The protein below binds the small molecule below.
Small molecule (SMILES): CC(=O)N[C@@H]1[C@@H](O)[C@H](O)[C@@H](CO)O[C@H]1O

Sequence of chain 1.D:
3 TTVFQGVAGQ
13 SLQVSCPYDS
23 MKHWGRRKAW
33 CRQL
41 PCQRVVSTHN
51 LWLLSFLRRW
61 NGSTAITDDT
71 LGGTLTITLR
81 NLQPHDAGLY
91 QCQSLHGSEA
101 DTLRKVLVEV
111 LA

Sequence of chain 1.A:
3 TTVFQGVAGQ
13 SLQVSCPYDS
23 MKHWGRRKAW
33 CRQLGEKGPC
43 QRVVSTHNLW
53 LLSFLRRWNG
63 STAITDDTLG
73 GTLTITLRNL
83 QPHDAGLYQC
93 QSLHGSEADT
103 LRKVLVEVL

Binding-site contacts:
Ligand atom N2 contacts residue VAL45 of chain 1.A at 4.5 Å.
Ligand atom N2 contacts residue ASN61 of chain 1.A at 2.8 Å (h-bond).
Ligand atom C5 contacts residue ASN61 of chain 1.A at 3.8 Å.
Ligand atom O7 contacts residue ARG44 of chain 1.A at 3.7 Å.
Ligand atom C2 contacts residue ASN61 of chain 1.A at 2.5 Å.
Ligand atom O4 contacts residue PRO19 of chain 1.D at 3.8 Å.
Ligand atom O7 contacts residue SER47 of chain 1.A at 3.7 Å.
Ligand atom C3 contacts residue ASN61 of chain 1.A at 3.8 Å.
Ligand atom C7 contacts residue VAL45 of chain 1.A at 4.4 Å (hydrophobic).
Ligand atom C1 contacts residue VAL45 of chain 1.A at 3.9 Å (hydrophobic).
Ligand atom C7 contacts residue ASN61 of chain 1.A at 3.6 Å.
Ligand atom C1 contacts residue ASN61 of chain 1.A at 1.5 Å.
Ligand atom C8 contacts residue GLY72 of chain 1.D at 4.3 Å.
Ligand atom C4 contacts residue ASN61 of chain 1.A at 4.4 Å.
Ligand atom C5 contacts residue PRO19 of chain 1.D at 4.3 Å (hydrophobic).
Ligand atom C3 contacts residue PRO19 of chain 1.D at 4.0 Å (hydrophobic).
Ligand atom O5 contacts residue ASN61 of chain 1.A at 2.5 Å (h-bond).
Ligand atom C4 contacts residue PRO19 of chain 1.D at 4.3 Å (hydrophobic).
Ligand atom C7 contacts residue SER47 of chain 1.A at 4.2 Å.
Ligand atom O5 contacts residue VAL45 of chain 1.A at 4.1 Å.
Ligand atom O7 contacts residue VAL46 of chain 1.A at 3.9 Å.
Ligand atom C7 contacts residue VAL46 of chain 1.A at 4.4 Å (hydrophobic).
Ligand atom C7 contacts residue ARG59 of chain 1.A at 4.5 Å.
Ligand atom O7 contacts residue ASN61 of chain 1.A at 4.2 Å.
Ligand atom C8 contacts residue ARG59 of chain 1.A at 3.2 Å.
Ligand atom C2 contacts residue VAL45 of chain 1.A at 4.2 Å (hydrophobic).
Ligand atom O7 contacts residue VAL45 of chain 1.A at 4.2 Å.
Ligand atom C8 contacts residue SER47 of chain 1.A at 3.7 Å.
Ligand atom C8 contacts residue ASN61 of chain 1.A at 4.4 Å.